The small molecule below binds the protein below.
Small molecule (SMILES): C[C@H](O)[C@H](N)[C@@H]1O[C@](O)(C(=O)O)C[C@H](O)[C@@H]1N

Sequence of chain 1.A:
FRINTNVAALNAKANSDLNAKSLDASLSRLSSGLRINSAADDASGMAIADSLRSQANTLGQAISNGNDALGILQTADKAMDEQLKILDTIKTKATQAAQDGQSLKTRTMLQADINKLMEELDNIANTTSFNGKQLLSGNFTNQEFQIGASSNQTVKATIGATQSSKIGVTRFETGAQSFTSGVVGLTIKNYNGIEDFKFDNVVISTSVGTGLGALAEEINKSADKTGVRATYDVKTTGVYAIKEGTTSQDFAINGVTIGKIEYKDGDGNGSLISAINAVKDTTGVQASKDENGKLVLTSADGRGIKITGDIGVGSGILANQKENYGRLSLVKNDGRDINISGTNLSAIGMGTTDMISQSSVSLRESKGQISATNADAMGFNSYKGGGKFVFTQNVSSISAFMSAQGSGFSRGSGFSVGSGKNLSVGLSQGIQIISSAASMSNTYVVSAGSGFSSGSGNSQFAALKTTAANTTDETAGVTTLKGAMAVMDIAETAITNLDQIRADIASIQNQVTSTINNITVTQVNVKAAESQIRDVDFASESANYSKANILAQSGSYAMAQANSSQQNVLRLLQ

Binding-site contacts:
Ligand atom C4 contacts residue GLN462 of chain 1.A at 4.4 Å.
Ligand atom O1B contacts residue SER458 of chain 1.A at 3.9 Å.
Ligand atom C9 contacts residue ALA439 of chain 1.A at 3.6 Å (hydrophobic).
Ligand atom C1 contacts residue SER461 of chain 1.A at 2.3 Å.
Ligand atom C2 contacts residue SER461 of chain 1.A at 1.4 Å.
Ligand atom C3 contacts residue SER461 of chain 1.A at 1.5 Å.
Ligand atom C4 contacts residue SER461 of chain 1.A at 3.0 Å.
Ligand atom C5 contacts residue SER461 of chain 1.A at 3.8 Å.
Ligand atom N7 contacts residue MET357 of chain 1.A at 4.3 Å.
Ligand atom C4 contacts residue THR354 of chain 1.A at 3.3 Å.
Ligand atom C5 contacts residue THR354 of chain 1.A at 3.6 Å.
Ligand atom O6 contacts residue SER461 of chain 1.A at 2.8 Å (h-bond).
Ligand atom O6 contacts residue SER456 of chain 1.A at 4.0 Å.
Ligand atom N5 contacts residue THR354 of chain 1.A at 4.1 Å.
Ligand atom C6 contacts residue SER461 of chain 1.A at 3.4 Å.
Ligand atom O1A contacts residue SER461 of chain 1.A at 3.4 Å (h-bond).
Ligand atom C7 contacts residue ALA439 of chain 1.A at 3.7 Å (hydrophobic).
Ligand atom O4 contacts residue THR354 of chain 1.A at 3.5 Å (h-bond).
Ligand atom O1B contacts residue GLY457 of chain 1.A at 3.0 Å (h-bond).
Ligand atom O1B contacts residue GLY459 of chain 1.A at 4.0 Å.
Ligand atom C2 contacts residue GLN462 of chain 1.A at 4.5 Å.
Ligand atom C7 contacts residue MET442 of chain 1.A at 4.4 Å (hydrophobic).
Ligand atom N7 contacts residue MET442 of chain 1.A at 3.4 Å.
Ligand atom C8 contacts residue ALA439 of chain 1.A at 3.4 Å (hydrophobic).
Ligand atom O4 contacts residue SER461 of chain 1.A at 3.7 Å.
Ligand atom O1A contacts residue GLY457 of chain 1.A at 4.4 Å.
Ligand atom C1 contacts residue GLY457 of chain 1.A at 3.8 Å.
Ligand atom O1B contacts residue SER461 of chain 1.A at 2.7 Å (h-bond).
Ligand atom N7 contacts residue ALA439 of chain 1.A at 3.2 Å (h-bond).
Ligand atom O8 contacts residue SER456 of chain 1.A at 4.0 Å.
Ligand atom O1B contacts residue SER456 of chain 1.A at 4.0 Å.
Ligand atom C3 contacts residue GLN462 of chain 1.A at 3.6 Å.